Binding-site contacts:
Ligand atom CB contacts residue TRP235 of chain 2.A at 3.5 Å (hydrophobic).
Ligand atom NH2 contacts residue LEU48 of chain 2.A at 3.4 Å.
Ligand atom O1P contacts residue ARG134 of chain 2.A at 2.8 Å (salt-bridge).
Ligand atom C contacts residue ASN180 of chain 2.A at 3.6 Å.
Ligand atom CA contacts residue ASN180 of chain 2.A at 3.4 Å.
Ligand atom N contacts residue ASN231 of chain 2.A at 3.0 Å (h-bond).
Ligand atom N contacts residue GOL1 of chain 2.G at 3.1 Å (h-bond).
Ligand atom CG contacts residue V3Q1 of chain 2.D at 3.6 Å.
Ligand atom O2P contacts residue ARG61 of chain 2.A at 2.9 Å (salt-bridge).
Ligand atom CA contacts residue ASN231 of chain 2.A at 3.6 Å.
Ligand atom O contacts residue V3Q1 of chain 2.D at 3.1 Å (h-bond).
Ligand atom C contacts residue V3Q1 of chain 2.D at 3.7 Å.
Ligand atom N contacts residue LEU179 of chain 2.A at 3.6 Å.
Ligand atom NH2 contacts residue GLU19 of chain 2.A at 3.0 Å (salt-bridge).
Ligand atom CA contacts residue GOL1 of chain 2.G at 3.2 Å.
Ligand atom CD contacts residue LEU227 of chain 2.A at 3.7 Å (hydrophobic).
Ligand atom CG contacts residue GLU19 of chain 2.A at 3.5 Å.
Ligand atom CZ contacts residue GLU19 of chain 2.A at 3.6 Å.
Ligand atom N contacts residue LEU234 of chain 2.A at 3.4 Å.
Ligand atom CB contacts residue GOL1 of chain 2.G at 3.4 Å.
Ligand atom CA contacts residue V3Q1 of chain 2.D at 3.7 Å.
Ligand atom O contacts residue ASN231 of chain 2.A at 3.0 Å (h-bond).
Ligand atom O contacts residue GLU187 of chain 2.A at 3.5 Å (salt-bridge).
Ligand atom CB contacts residue ASN180 of chain 2.A at 3.3 Å.
Ligand atom O3P contacts residue ARG134 of chain 2.A at 2.8 Å (salt-bridge).
Ligand atom O contacts residue GOL1 of chain 2.G at 3.6 Å.
Ligand atom P contacts residue ARG61 of chain 2.A at 3.7 Å.
Ligand atom CB contacts residue ASN180 of chain 2.A at 3.7 Å.
Ligand atom O contacts residue V3Q1 of chain 2.D at 3.1 Å.
Ligand atom N contacts residue GOL1 of chain 2.G at 3.1 Å.
Ligand atom CG2 contacts residue ASN180 of chain 2.A at 3.3 Å.
Ligand atom O1P contacts residue ARG61 of chain 2.A at 2.9 Å (salt-bridge).
Ligand atom P contacts residue TYR135 of chain 2.A at 3.7 Å.
Ligand atom CD contacts residue GLU19 of chain 2.A at 3.5 Å.
Ligand atom NE contacts residue GLU19 of chain 2.A at 2.7 Å (salt-bridge).
Ligand atom CG2 contacts residue LYS127 of chain 2.A at 3.2 Å.
Ligand atom O3P contacts residue TYR135 of chain 2.A at 2.5 Å (h-bond).
Ligand atom CB contacts residue GLU187 of chain 2.A at 3.2 Å.
Ligand atom N contacts residue ASN180 of chain 2.A at 2.9 Å (h-bond).
Ligand atom O contacts residue VAL183 of chain 2.A at 3.5 Å.

The protein below binds the small molecule below.
Small molecule (SMILES): CC[C@H](C)[C@H](NC(=O)[C@H](COP(=O)(O)O)NC(=O)CNC(=O)[C@H](C)N)C(=O)N1CCC[C@H]1C(=O)NCC(=O)N[C@@H](CCCN=C(N)N)C(=O)N[C@@H](C)C=O

Sequence of chain 2.A:
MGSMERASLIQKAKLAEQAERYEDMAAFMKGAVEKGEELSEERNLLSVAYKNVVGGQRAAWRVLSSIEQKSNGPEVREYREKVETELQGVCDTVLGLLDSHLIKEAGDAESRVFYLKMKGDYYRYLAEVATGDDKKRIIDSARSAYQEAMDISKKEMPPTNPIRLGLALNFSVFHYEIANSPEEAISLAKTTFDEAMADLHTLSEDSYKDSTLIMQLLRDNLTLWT